A protein and the small-molecule ligand that binds it are described below.
Small molecule (SMILES): CC(=O)N[C@@H]1[C@@H](O)[C@H](O)[C@@H](CO)O[C@H]1O

Binding-site contacts:
Ligand atom C6 contacts residue ASN335 of chain 1.B at 4.1 Å.
Ligand atom C7 contacts residue LYS337 of chain 1.B at 3.2 Å.
Ligand atom C5 contacts residue ASN346 of chain 1.B at 3.4 Å.
Ligand atom C2 contacts residue LYS337 of chain 1.B at 3.8 Å.
Ligand atom O7 contacts residue ASN346 of chain 1.B at 4.3 Å.
Ligand atom C4 contacts residue ASN346 of chain 1.B at 3.3 Å.
Ligand atom C3 contacts residue ASN335 of chain 1.B at 4.2 Å.
Ligand atom C6 contacts residue ASN346 of chain 1.B at 3.8 Å.
Ligand atom C3 contacts residue ASN346 of chain 1.B at 3.7 Å.
Ligand atom O3 contacts residue LYS337 of chain 1.B at 4.4 Å.
Ligand atom C8 contacts residue LYS337 of chain 1.B at 4.2 Å.
Ligand atom O4 contacts residue ASN335 of chain 1.B at 3.3 Å (h-bond).
Ligand atom O6 contacts residue ASN346 of chain 1.B at 3.3 Å (h-bond).
Ligand atom N2 contacts residue LYS337 of chain 1.B at 3.8 Å.
Ligand atom O3 contacts residue ASN335 of chain 1.B at 4.0 Å.
Ligand atom O6 contacts residue ASN335 of chain 1.B at 2.9 Å (h-bond).
Ligand atom O5 contacts residue ASN346 of chain 1.B at 2.8 Å (h-bond).
Ligand atom O7 contacts residue GLN328 of chain 1.B at 4.5 Å.
Ligand atom O3 contacts residue ASN346 of chain 1.B at 4.2 Å.
Ligand atom C4 contacts residue ASN335 of chain 1.B at 3.3 Å.
Ligand atom C2 contacts residue ASN346 of chain 1.B at 3.2 Å.
Ligand atom C1 contacts residue ASN346 of chain 1.B at 3.3 Å.
Ligand atom N2 contacts residue ASN346 of chain 1.B at 4.3 Å.
Ligand atom C5 contacts residue ASN335 of chain 1.B at 4.2 Å.
Ligand atom O7 contacts residue LYS337 of chain 1.B at 2.3 Å (salt-bridge).
Ligand atom O3 contacts residue GLN328 of chain 1.B at 3.4 Å (h-bond).

Sequence of chain 1.B:
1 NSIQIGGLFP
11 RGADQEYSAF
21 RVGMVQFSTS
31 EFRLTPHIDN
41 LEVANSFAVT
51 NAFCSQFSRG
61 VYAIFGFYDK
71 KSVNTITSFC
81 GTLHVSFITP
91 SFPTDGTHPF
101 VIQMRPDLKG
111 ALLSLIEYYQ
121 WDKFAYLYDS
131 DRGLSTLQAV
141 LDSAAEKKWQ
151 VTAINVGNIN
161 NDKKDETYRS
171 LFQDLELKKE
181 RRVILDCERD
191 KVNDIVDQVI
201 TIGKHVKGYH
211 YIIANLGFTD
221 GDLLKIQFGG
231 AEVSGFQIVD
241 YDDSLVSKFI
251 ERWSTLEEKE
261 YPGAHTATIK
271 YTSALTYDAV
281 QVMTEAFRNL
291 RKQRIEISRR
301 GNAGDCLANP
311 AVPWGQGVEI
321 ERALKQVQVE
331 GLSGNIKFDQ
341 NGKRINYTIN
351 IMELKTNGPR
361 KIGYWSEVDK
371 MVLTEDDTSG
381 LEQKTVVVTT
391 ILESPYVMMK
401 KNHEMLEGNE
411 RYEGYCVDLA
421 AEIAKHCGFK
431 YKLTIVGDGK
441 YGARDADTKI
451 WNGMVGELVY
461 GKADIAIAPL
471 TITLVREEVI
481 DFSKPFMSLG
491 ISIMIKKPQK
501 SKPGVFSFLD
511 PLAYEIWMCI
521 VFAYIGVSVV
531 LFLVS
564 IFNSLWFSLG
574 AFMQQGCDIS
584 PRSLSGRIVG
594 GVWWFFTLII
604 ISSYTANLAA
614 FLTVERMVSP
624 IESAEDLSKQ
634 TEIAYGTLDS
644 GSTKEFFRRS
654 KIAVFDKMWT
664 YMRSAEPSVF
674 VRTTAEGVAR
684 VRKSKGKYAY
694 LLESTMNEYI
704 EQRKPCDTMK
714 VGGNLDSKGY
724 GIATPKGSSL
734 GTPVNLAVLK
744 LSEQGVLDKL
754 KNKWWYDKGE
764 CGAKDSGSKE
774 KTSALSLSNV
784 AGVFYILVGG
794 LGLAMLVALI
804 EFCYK